Sequence of chain 1.A:
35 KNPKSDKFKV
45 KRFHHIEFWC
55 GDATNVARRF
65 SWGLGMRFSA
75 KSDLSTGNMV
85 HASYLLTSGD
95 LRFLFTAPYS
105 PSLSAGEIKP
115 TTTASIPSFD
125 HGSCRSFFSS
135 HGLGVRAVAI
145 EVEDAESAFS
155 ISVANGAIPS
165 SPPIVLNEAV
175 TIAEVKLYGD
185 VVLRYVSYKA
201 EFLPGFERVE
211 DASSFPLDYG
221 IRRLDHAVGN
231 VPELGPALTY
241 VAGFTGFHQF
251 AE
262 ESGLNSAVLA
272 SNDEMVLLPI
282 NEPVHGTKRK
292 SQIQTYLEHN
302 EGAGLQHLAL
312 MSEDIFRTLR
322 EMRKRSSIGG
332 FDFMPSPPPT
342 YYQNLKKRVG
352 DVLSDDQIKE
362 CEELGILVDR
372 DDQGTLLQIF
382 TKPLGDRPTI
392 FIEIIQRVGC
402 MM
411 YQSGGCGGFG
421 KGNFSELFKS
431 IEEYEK

Binding-site contacts:
Ligand atom C05 contacts residue PHE381 of chain 1.A at 3.4 Å (hydrophobic).
Ligand atom C03 contacts residue GLN379 of chain 1.A at 3.8 Å.
Ligand atom C19 contacts residue PHE419 of chain 1.A at 3.9 Å (hydrophobic).
Ligand atom C16 contacts residue CO1 of chain 1.C at 3.0 Å.
Ligand atom C21 contacts residue VAL269 of chain 1.A at 3.8 Å (hydrophobic).
Ligand atom O12 contacts residue PHE419 of chain 1.A at 3.9 Å.
Ligand atom C22 contacts residue PHE424 of chain 1.A at 3.5 Å (hydrophobic).
Ligand atom O12 contacts residue GLU394 of chain 1.A at 2.9 Å (salt-bridge).
Ligand atom C05 contacts residue PHE424 of chain 1.A at 3.8 Å (hydrophobic).
Ligand atom C03 contacts residue PHE381 of chain 1.A at 3.7 Å (hydrophobic).
Ligand atom C04 contacts residue PHE424 of chain 1.A at 3.8 Å (hydrophobic).
Ligand atom O20 contacts residue HIS226 of chain 1.A at 3.0 Å (h-bond).
Ligand atom C27 contacts residue MET335 of chain 1.A at 3.3 Å (hydrophobic).
Ligand atom O20 contacts residue CO1 of chain 1.C at 2.0 Å.
Ligand atom C01 contacts residue PHE419 of chain 1.A at 3.9 Å (hydrophobic).
Ligand atom C02 contacts residue PHE419 of chain 1.A at 3.3 Å (hydrophobic).
Ligand atom N08 contacts residue PHE424 of chain 1.A at 3.7 Å.
Ligand atom O12 contacts residue HIS308 of chain 1.A at 3.1 Å (h-bond).
Ligand atom C16 contacts residue PHE419 of chain 1.A at 3.5 Å (hydrophobic).
Ligand atom C01 contacts residue PHE381 of chain 1.A at 3.3 Å (hydrophobic).
Ligand atom C03 contacts residue GLY420 of chain 1.A at 3.5 Å.
Ligand atom C11 contacts residue CO1 of chain 1.C at 3.4 Å.
Ligand atom C02 contacts residue GLY420 of chain 1.A at 3.7 Å.
Ligand atom C26 contacts residue MET335 of chain 1.A at 3.5 Å (hydrophobic).
Ligand atom O20 contacts residue HIS308 of chain 1.A at 3.3 Å (h-bond).
Ligand atom C07 contacts residue PHE424 of chain 1.A at 3.7 Å (hydrophobic).
Ligand atom C04 contacts residue PHE381 of chain 1.A at 3.5 Å (hydrophobic).
Ligand atom C10 contacts residue CO1 of chain 1.C at 3.0 Å.
Ligand atom C02 contacts residue PHE381 of chain 1.A at 3.6 Å (hydrophobic).
Ligand atom C06 contacts residue PHE381 of chain 1.A at 3.2 Å (hydrophobic).
Ligand atom N17 contacts residue PHE419 of chain 1.A at 3.4 Å.
Ligand atom O20 contacts residue VAL228 of chain 1.A at 3.8 Å.
Ligand atom O20 contacts residue PHE419 of chain 1.A at 3.9 Å.
Ligand atom C11 contacts residue PHE419 of chain 1.A at 3.5 Å (hydrophobic).
Ligand atom C21 contacts residue PRO280 of chain 1.A at 3.4 Å (hydrophobic).
Ligand atom O12 contacts residue PHE381 of chain 1.A at 3.6 Å.
Ligand atom C10 contacts residue PHE419 of chain 1.A at 3.5 Å (hydrophobic).
Ligand atom O12 contacts residue CO1 of chain 1.C at 2.0 Å.
Ligand atom C02 contacts residue GLN379 of chain 1.A at 3.9 Å.
Ligand atom C21 contacts residue PHE419 of chain 1.A at 3.6 Å (hydrophobic).

This small molecule binds to this protein.
Small molecule (SMILES): CC1=NN(C)C(=O)/C1=C(\O)c1ccc2c(c1)C(=O)N(Cc1ccccc1)C2=O